Sequence of chain 3.C:
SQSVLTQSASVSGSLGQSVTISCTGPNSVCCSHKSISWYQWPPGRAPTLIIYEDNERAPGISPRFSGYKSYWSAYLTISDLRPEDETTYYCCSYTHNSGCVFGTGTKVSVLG

Sequence of chain 3.D:
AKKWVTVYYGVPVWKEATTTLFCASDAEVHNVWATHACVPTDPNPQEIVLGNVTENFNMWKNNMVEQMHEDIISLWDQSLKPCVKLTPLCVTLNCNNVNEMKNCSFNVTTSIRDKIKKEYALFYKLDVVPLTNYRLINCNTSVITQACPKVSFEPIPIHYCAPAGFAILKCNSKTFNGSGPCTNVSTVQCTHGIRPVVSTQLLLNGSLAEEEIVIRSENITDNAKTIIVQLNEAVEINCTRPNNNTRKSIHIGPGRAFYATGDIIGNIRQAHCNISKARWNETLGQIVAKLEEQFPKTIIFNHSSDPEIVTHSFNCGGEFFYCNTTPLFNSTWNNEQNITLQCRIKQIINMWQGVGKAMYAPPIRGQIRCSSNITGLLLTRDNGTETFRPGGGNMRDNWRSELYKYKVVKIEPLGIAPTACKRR

Sequence of chain 3.B:
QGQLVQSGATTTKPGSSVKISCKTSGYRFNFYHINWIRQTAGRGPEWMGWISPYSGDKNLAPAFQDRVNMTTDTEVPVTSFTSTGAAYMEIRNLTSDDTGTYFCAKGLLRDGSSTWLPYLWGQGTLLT

Sequence of chain 3.A:
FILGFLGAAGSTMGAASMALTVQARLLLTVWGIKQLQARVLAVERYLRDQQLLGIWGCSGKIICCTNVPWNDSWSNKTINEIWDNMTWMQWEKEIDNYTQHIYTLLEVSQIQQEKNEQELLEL

The small molecule below binds the protein below.
Small molecule (SMILES): CC(=O)N[C@H]1[C@H](O[C@H]2[C@H](O)[C@@H](NC(C)=O)CO[C@@H]2CO)O[C@H](CO)[C@@H](O[C@@H]2O[C@H](CO[C@H]3O[C@H](CO)[C@@H](O)[C@H](O[C@H]4O[C@H](CO)[C@@H](O)[C@H](O)[C@@H]4O)[C@@H]3O)[C@@H](O)[C@H](O[C@H]3O[C@H](CO)[C@@H](O)[C@H](O)[C@@H]3O)[C@@H]2O)[C@@H]1O

Binding-site contacts:
Ligand atom O6 contacts residue ASN59 of chain 3.B at 3.2 Å (h-bond).
Ligand atom C1 contacts residue ASN58 of chain 3.D at 1.4 Å.
Ligand atom N2 contacts residue HIS33 of chain 3.B at 3.5 Å (h-bond).
Ligand atom O6 contacts residue PHE31 of chain 3.B at 3.1 Å (h-bond).
Ligand atom O7 contacts residue SER17 of chain 3.A at 2.3 Å (h-bond).
Ligand atom O4 contacts residue SER55 of chain 3.B at 2.9 Å (h-bond).
Ligand atom O7 contacts residue SER52 of chain 3.B at 2.9 Å (h-bond).
Ligand atom C2 contacts residue ASN58 of chain 3.D at 2.5 Å.
Ligand atom C7 contacts residue SER17 of chain 3.A at 3.3 Å.
Ligand atom C5 contacts residue GLY112 of chain 3.B at 3.2 Å.
Ligand atom C8 contacts residue PHE31 of chain 3.B at 3.2 Å (hydrophobic).
Ligand atom O2 contacts residue THR115 of chain 3.B at 2.9 Å (h-bond).
Ligand atom N2 contacts residue SER52 of chain 3.B at 3.5 Å (h-bond).
Ligand atom C8 contacts residue HIS33 of chain 3.B at 3.3 Å.
Ligand atom O4 contacts residue GLY112 of chain 3.B at 3.0 Å (h-bond).
Ligand atom C6 contacts residue ASP111 of chain 3.B at 3.3 Å.
Ligand atom C7 contacts residue ASN58 of chain 3.D at 3.1 Å.
Ligand atom O5 contacts residue ASN58 of chain 3.D at 2.3 Å (h-bond).
Ligand atom C6 contacts residue ASP57 of chain 3.B at 3.2 Å.
Ligand atom C4 contacts residue GLY112 of chain 3.B at 3.4 Å.
Ligand atom O5 contacts residue ASN97 of chain 3.C at 3.5 Å.
Ligand atom C7 contacts residue HIS33 of chain 3.B at 3.1 Å.
Ligand atom O6 contacts residue ARG110 of chain 3.B at 2.8 Å (salt-bridge).
Ligand atom O6 contacts residue SER55 of chain 3.B at 3.2 Å (h-bond).
Ligand atom O4 contacts residue ASP57 of chain 3.B at 2.6 Å (salt-bridge).
Ligand atom O7 contacts residue HIS33 of chain 3.B at 3.4 Å (h-bond).
Ligand atom N2 contacts residue ASN58 of chain 3.D at 2.9 Å (h-bond).
Ligand atom O3 contacts residue HIS96 of chain 3.C at 3.6 Å.
Ligand atom O3 contacts residue HIS33 of chain 3.B at 2.9 Å (h-bond).
Ligand atom O2 contacts residue GLY112 of chain 3.B at 3.4 Å (h-bond).
Ligand atom C3 contacts residue HIS33 of chain 3.B at 3.4 Å.
Ligand atom C5 contacts residue ARG110 of chain 3.B at 3.3 Å.
Ligand atom O4 contacts residue HIS96 of chain 3.C at 3.5 Å (h-bond).
Ligand atom O6 contacts residue ASP57 of chain 3.B at 2.6 Å (salt-bridge).
Ligand atom C6 contacts residue PHE31 of chain 3.B at 3.4 Å (hydrophobic).
Ligand atom C3 contacts residue GLY112 of chain 3.B at 3.5 Å.
Ligand atom O3 contacts residue SER113 of chain 3.B at 3.3 Å (h-bond).
Ligand atom O7 contacts residue ASN58 of chain 3.D at 2.9 Å (h-bond).
Ligand atom C7 contacts residue SER52 of chain 3.B at 3.6 Å.
Ligand atom O6 contacts residue ASP111 of chain 3.B at 2.7 Å (salt-bridge).